Sequence of chain 38.A:
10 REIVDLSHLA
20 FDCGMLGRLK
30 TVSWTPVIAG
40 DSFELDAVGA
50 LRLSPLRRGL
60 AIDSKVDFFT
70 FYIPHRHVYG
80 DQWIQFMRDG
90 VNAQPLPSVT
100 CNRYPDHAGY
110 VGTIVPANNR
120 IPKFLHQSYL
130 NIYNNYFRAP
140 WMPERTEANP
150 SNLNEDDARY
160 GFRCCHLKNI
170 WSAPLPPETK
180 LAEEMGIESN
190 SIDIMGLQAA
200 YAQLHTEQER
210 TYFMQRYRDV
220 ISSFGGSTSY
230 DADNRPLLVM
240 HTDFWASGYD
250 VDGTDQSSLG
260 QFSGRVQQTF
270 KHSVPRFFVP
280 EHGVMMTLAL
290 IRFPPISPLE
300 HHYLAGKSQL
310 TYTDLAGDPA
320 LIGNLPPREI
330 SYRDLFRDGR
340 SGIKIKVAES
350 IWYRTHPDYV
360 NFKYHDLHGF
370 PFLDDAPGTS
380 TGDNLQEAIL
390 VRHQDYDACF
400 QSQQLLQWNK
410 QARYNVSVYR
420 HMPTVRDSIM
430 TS

The protein below binds the small molecule below.
Small molecule (SMILES): Nc1ncnc2c1N1CN2[C@H]2C[C@]3(OP3(O)(O)OC[C@H]3OCC[C@@H]3O[P](=O)(O)OC[C@H]3O[C@@H]1C[C@@H]3O)[C@@H](CO[P](=O)(O)O[C@H]1CCO[C@@H]1COP(=O)=O)O2

Sequence of chain 39.A:
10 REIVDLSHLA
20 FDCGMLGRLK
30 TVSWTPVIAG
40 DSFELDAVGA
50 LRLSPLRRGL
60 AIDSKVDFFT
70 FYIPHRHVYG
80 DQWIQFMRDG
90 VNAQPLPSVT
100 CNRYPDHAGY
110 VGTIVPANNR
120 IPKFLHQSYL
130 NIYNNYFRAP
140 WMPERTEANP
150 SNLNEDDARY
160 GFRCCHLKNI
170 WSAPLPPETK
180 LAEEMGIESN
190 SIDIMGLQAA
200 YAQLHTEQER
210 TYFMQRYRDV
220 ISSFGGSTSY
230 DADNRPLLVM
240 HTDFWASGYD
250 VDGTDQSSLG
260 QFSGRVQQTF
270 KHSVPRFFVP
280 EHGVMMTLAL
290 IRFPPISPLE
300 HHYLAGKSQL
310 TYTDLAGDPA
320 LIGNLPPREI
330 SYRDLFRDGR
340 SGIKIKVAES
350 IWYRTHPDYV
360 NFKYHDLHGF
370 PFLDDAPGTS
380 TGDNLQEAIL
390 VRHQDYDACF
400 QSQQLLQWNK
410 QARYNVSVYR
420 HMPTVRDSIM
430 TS

Sequence of chain 38.C:
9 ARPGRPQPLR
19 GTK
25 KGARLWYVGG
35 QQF

Binding-site contacts:
Ligand atom N3 contacts residue ARG425 of chain 39.A at 3.1 Å (salt-bridge).
Ligand atom C5' contacts residue ARG28 of chain 38.C at 3.1 Å.
Ligand atom C2' contacts residue DC1 of chain 38.E at 2.2 Å.
Ligand atom C5' contacts residue DC1 of chain 38.H at 2.3 Å.
Ligand atom C5 contacts residue GLU208 of chain 38.A at 3.4 Å.
Ligand atom N3 contacts residue GLU208 of chain 38.A at 2.7 Å (salt-bridge).
Ligand atom C2 contacts residue ARG425 of chain 39.A at 3.1 Å.
Ligand atom N1 contacts residue GLU208 of chain 38.A at 1.5 Å (salt-bridge).
Ligand atom OP2 contacts residue ARG425 of chain 39.A at 3.8 Å.
Ligand atom C2 contacts residue GLU208 of chain 38.A at 1.6 Å.
Ligand atom O4' contacts residue PHE212 of chain 38.A at 3.4 Å.
Ligand atom N6 contacts residue GLU208 of chain 38.A at 3.4 Å (salt-bridge).
Ligand atom C4 contacts residue ARG425 of chain 39.A at 3.6 Å.
Ligand atom OP2 contacts residue ASP426 of chain 39.A at 2.8 Å (salt-bridge).
Ligand atom C6 contacts residue GLU208 of chain 38.A at 2.6 Å.
Ligand atom P contacts residue ARG425 of chain 39.A at 3.5 Å.
Ligand atom O3' contacts residue ARG425 of chain 39.A at 3.8 Å.
Ligand atom O3' contacts residue THR423 of chain 39.A at 3.8 Å.
Ligand atom O5' contacts residue DC1 of chain 38.H at 2.6 Å.
Ligand atom N3 contacts residue PHE212 of chain 38.A at 2.9 Å.
Ligand atom C2 contacts residue PHE212 of chain 38.A at 3.8 Å (hydrophobic).
Ligand atom OP1 contacts residue ARG28 of chain 38.C at 3.2 Å (salt-bridge).
Ligand atom C3' contacts residue DC1 of chain 38.E at 2.9 Å.
Ligand atom N1 contacts residue ARG425 of chain 39.A at 3.6 Å (salt-bridge).
Ligand atom O5' contacts residue TYR31 of chain 38.C at 3.4 Å (h-bond).
Ligand atom O5' contacts residue ARG28 of chain 38.C at 3.4 Å.
Ligand atom C4' contacts residue DC1 of chain 38.H at 2.8 Å.
Ligand atom C5' contacts residue TYR31 of chain 38.C at 2.9 Å (hydrophobic).
Ligand atom O3' contacts residue ARG28 of chain 38.C at 3.5 Å (salt-bridge).
Ligand atom O3' contacts residue DC1 of chain 38.E at 3.3 Å.
Ligand atom O5' contacts residue ARG425 of chain 39.A at 2.8 Å.
Ligand atom P contacts residue DC1 of chain 38.H at 2.5 Å.
Ligand atom OP2 contacts residue DC1 of chain 38.H at 2.0 Å.
Ligand atom OP1 contacts residue GLY34 of chain 38.C at 3.8 Å.
Ligand atom C1' contacts residue PHE212 of chain 38.A at 3.5 Å (hydrophobic).
Ligand atom C1' contacts residue DC1 of chain 38.E at 3.6 Å.
Ligand atom C1' contacts residue ALA27 of chain 38.C at 3.8 Å (hydrophobic).
Ligand atom C4 contacts residue GLU208 of chain 38.A at 3.4 Å.
Ligand atom O4' contacts residue ARG425 of chain 39.A at 3.7 Å.
Ligand atom OP2 contacts residue THR423 of chain 39.A at 2.9 Å.